Sequence of chain 1.C:
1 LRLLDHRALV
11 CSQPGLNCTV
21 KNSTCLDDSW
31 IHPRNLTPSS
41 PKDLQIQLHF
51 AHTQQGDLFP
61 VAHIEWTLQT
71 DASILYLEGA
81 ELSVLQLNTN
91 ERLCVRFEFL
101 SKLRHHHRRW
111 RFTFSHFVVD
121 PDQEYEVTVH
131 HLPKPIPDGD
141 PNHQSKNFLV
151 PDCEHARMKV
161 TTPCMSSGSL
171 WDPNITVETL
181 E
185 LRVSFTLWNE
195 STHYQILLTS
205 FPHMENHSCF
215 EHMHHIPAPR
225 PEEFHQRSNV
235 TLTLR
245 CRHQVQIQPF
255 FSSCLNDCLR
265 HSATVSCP

A protein and the small-molecule ligand that binds it are described below.
Small molecule (SMILES): CC(=O)N[C@@H]1[C@@H](O)[C@H](O)[C@@H](CO)O[C@H]1O

Binding-site contacts:
Ligand atom O3 contacts residue ARG231 of chain 1.C at 3.5 Å (salt-bridge).
Ligand atom C7 contacts residue ARG231 of chain 1.C at 3.4 Å.
Ligand atom O5 contacts residue ASN174 of chain 1.C at 2.4 Å (h-bond).
Ligand atom C8 contacts residue ASN174 of chain 1.C at 3.8 Å.
Ligand atom C3 contacts residue ARG231 of chain 1.C at 3.7 Å.
Ligand atom C8 contacts residue ARG231 of chain 1.C at 4.4 Å.
Ligand atom C2 contacts residue ASN174 of chain 1.C at 2.5 Å.
Ligand atom O7 contacts residue ASN174 of chain 1.C at 2.9 Å (h-bond).
Ligand atom C1 contacts residue ASN174 of chain 1.C at 1.4 Å.
Ligand atom C3 contacts residue ASN174 of chain 1.C at 3.8 Å.
Ligand atom O7 contacts residue SER188 of chain 1.C at 4.0 Å.
Ligand atom C7 contacts residue THR176 of chain 1.C at 3.6 Å.
Ligand atom C8 contacts residue THR176 of chain 1.C at 3.4 Å.
Ligand atom C5 contacts residue ASN174 of chain 1.C at 3.7 Å.
Ligand atom O7 contacts residue THR176 of chain 1.C at 2.9 Å (h-bond).
Ligand atom N2 contacts residue ARG231 of chain 1.C at 3.2 Å (salt-bridge).
Ligand atom C2 contacts residue ARG231 of chain 1.C at 4.1 Å.
Ligand atom C4 contacts residue ASN174 of chain 1.C at 4.2 Å.
Ligand atom O7 contacts residue ARG231 of chain 1.C at 2.8 Å (salt-bridge).
Ligand atom C7 contacts residue ASN174 of chain 1.C at 3.2 Å.
Ligand atom N2 contacts residue ASN174 of chain 1.C at 2.9 Å (h-bond).